Sequence of chain 1.A:
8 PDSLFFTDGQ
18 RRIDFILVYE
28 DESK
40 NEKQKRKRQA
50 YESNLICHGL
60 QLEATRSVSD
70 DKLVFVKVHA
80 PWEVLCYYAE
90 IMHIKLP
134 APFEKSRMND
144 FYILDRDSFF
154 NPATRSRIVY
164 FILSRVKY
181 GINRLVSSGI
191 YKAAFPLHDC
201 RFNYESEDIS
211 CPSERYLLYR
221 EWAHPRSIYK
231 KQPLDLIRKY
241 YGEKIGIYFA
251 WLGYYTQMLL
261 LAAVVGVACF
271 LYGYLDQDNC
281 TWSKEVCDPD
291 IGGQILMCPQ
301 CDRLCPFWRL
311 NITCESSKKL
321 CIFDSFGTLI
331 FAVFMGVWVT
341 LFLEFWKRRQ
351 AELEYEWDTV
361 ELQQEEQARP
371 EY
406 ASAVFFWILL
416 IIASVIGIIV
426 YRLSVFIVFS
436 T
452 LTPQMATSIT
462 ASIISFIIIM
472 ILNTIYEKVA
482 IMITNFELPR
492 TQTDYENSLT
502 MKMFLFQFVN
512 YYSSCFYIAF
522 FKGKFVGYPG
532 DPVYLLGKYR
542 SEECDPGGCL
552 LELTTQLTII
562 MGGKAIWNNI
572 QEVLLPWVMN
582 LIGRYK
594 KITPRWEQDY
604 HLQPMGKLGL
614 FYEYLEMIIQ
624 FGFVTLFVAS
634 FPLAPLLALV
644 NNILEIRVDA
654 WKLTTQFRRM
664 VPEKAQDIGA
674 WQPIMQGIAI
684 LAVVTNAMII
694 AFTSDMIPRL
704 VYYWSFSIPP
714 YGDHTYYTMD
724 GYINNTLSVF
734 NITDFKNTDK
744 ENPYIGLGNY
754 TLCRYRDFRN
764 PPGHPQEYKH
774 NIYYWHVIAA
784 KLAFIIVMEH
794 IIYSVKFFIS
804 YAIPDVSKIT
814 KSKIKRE

Binding-site contacts:
Ligand atom N2 contacts residue LEU755 of chain 1.A at 4.2 Å.
Ligand atom C5 contacts residue THR736 of chain 1.A at 3.6 Å.
Ligand atom C3 contacts residue ASN734 of chain 1.A at 4.0 Å.
Ligand atom C2 contacts residue ASN734 of chain 1.A at 3.2 Å.
Ligand atom C4 contacts residue ASN734 of chain 1.A at 4.1 Å.
Ligand atom C5 contacts residue ASN734 of chain 1.A at 3.1 Å.
Ligand atom C7 contacts residue LEU755 of chain 1.A at 4.2 Å (hydrophobic).
Ligand atom O5 contacts residue THR736 of chain 1.A at 3.8 Å.
Ligand atom C1 contacts residue THR736 of chain 1.A at 4.2 Å.
Ligand atom C6 contacts residue THR736 of chain 1.A at 3.9 Å.
Ligand atom C8 contacts residue THR754 of chain 1.A at 3.4 Å.
Ligand atom C8 contacts residue LEU755 of chain 1.A at 3.1 Å (hydrophobic).
Ligand atom N2 contacts residue ASN734 of chain 1.A at 3.7 Å.
Ligand atom C1 contacts residue ASN734 of chain 1.A at 1.8 Å.
Ligand atom C6 contacts residue ASN734 of chain 1.A at 4.1 Å.
Ligand atom O4 contacts residue THR736 of chain 1.A at 4.5 Å.
Ligand atom O5 contacts residue ASN734 of chain 1.A at 2.2 Å (h-bond).

A protein and the small-molecule ligand that binds it are described below.
Small molecule (SMILES): CC(=O)N[C@@H]1[C@@H](O)[C@H](O)[C@@H](CO)O[C@H]1O